Sequence of chain 1.V:
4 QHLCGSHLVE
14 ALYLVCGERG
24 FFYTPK

Sequence of chain 1.T:
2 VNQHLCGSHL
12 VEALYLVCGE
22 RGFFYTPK

Sequence of chain 1.X:
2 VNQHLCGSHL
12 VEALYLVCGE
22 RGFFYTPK

Sequence of chain 1.S:
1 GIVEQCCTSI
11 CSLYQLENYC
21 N

A protein and the small-molecule ligand that binds it are described below.
Small molecule (SMILES): NCCc1c[nH]c2ccc(O)cc12

Binding-site contacts:
Ligand atom CZ3 contacts residue CYS11 of chain 1.S at 3.8 Å (hydrophobic).
Ligand atom CA contacts residue HIS5 of chain 1.X at 3.7 Å.
Ligand atom NZ contacts residue LEU13 of chain 1.S at 4.2 Å.
Ligand atom OH contacts residue SER9 of chain 1.S at 3.4 Å (h-bond).
Ligand atom OH contacts residue CYS6 of chain 1.S at 2.8 Å (h-bond).
Ligand atom CH2 contacts residue CYS6 of chain 1.S at 3.6 Å (hydrophobic).
Ligand atom CD2 contacts residue HIS5 of chain 1.X at 3.5 Å.
Ligand atom NZ contacts residue SER12 of chain 1.S at 3.8 Å.
Ligand atom CB contacts residue LEU17 of chain 1.V at 3.7 Å (hydrophobic).
Ligand atom CZ3 contacts residue LEU11 of chain 1.T at 4.2 Å (hydrophobic).
Ligand atom OH contacts residue CYS11 of chain 1.S at 3.0 Å (h-bond).
Ligand atom CG contacts residue CYS11 of chain 1.S at 4.4 Å (hydrophobic).
Ligand atom CH2 contacts residue LEU11 of chain 1.T at 3.8 Å (hydrophobic).
Ligand atom CZ2 contacts residue HIS5 of chain 1.X at 3.8 Å.
Ligand atom CZ3 contacts residue CYS6 of chain 1.S at 3.6 Å (hydrophobic).
Ligand atom CG contacts residue LEU17 of chain 1.V at 4.2 Å (hydrophobic).
Ligand atom CA contacts residue CYS11 of chain 1.S at 3.4 Å (hydrophobic).
Ligand atom CB contacts residue LEU16 of chain 1.S at 3.8 Å (hydrophobic).
Ligand atom CE3 contacts residue HIS5 of chain 1.X at 4.2 Å.
Ligand atom CE3 contacts residue LEU16 of chain 1.S at 4.2 Å (hydrophobic).
Ligand atom CD2 contacts residue CYS11 of chain 1.S at 4.3 Å (hydrophobic).
Ligand atom CD2 contacts residue LEU16 of chain 1.S at 4.2 Å (hydrophobic).
Ligand atom CE2 contacts residue HIS5 of chain 1.X at 3.5 Å.
Ligand atom CD1 contacts residue LEU17 of chain 1.V at 4.0 Å (hydrophobic).
Ligand atom CZ2 contacts residue LEU11 of chain 1.T at 4.2 Å (hydrophobic).
Ligand atom CG contacts residue HIS5 of chain 1.X at 3.4 Å.
Ligand atom CH2 contacts residue LEU6 of chain 1.X at 4.3 Å (hydrophobic).
Ligand atom CA contacts residue LEU17 of chain 1.V at 3.5 Å (hydrophobic).
Ligand atom NZ contacts residue LEU17 of chain 1.V at 4.2 Å.
Ligand atom NE1 contacts residue HIS5 of chain 1.X at 3.5 Å (h-bond).
Ligand atom CG contacts residue LEU16 of chain 1.S at 4.1 Å (hydrophobic).
Ligand atom CB contacts residue LEU13 of chain 1.S at 4.3 Å (hydrophobic).
Ligand atom CB contacts residue HIS5 of chain 1.X at 4.2 Å.
Ligand atom CH2 contacts residue HIS5 of chain 1.X at 4.2 Å.
Ligand atom CD1 contacts residue HIS5 of chain 1.X at 3.4 Å.
Ligand atom OH contacts residue ILE10 of chain 1.S at 3.9 Å.
Ligand atom CZ2 contacts residue LEU6 of chain 1.X at 3.9 Å (hydrophobic).
Ligand atom NZ contacts residue CYS11 of chain 1.S at 2.6 Å (h-bond).
Ligand atom CB contacts residue CYS11 of chain 1.S at 3.5 Å (hydrophobic).
Ligand atom CE3 contacts residue CYS11 of chain 1.S at 3.6 Å (hydrophobic).